Binding-site contacts:
Ligand atom OAA contacts residue TYR156 of chain 2.A at 2.6 Å (h-bond).
Ligand atom CAR contacts residue PHE203 of chain 2.A at 3.4 Å (hydrophobic).
Ligand atom CAH contacts residue TYR146 of chain 2.A at 3.9 Å (hydrophobic).
Ligand atom CAO contacts residue ALA95 of chain 2.A at 3.9 Å (hydrophobic).
Ligand atom CAG contacts residue GLY93 of chain 2.A at 3.6 Å.
Ligand atom CAV contacts residue ILE206 of chain 2.A at 3.8 Å (hydrophobic).
Ligand atom CAS contacts residue TYR146 of chain 2.A at 3.7 Å (hydrophobic).
Ligand atom NAM contacts residue NAI1 of chain 2.B at 3.2 Å.
Ligand atom CAQ contacts residue TYR146 of chain 2.A at 3.9 Å (hydrophobic).
Ligand atom CAF contacts residue GLY93 of chain 2.A at 3.8 Å.
Ligand atom CAH contacts residue TYR156 of chain 2.A at 3.6 Å (hydrophobic).
Ligand atom CAW contacts residue TYR156 of chain 2.A at 3.3 Å (hydrophobic).
Ligand atom CAN contacts residue ILE100 of chain 2.A at 3.6 Å (hydrophobic).
Ligand atom CAL contacts residue NAI1 of chain 2.B at 3.5 Å.
Ligand atom OAA contacts residue NAI1 of chain 2.B at 2.7 Å (h-bond).
Ligand atom OAA contacts residue LYS163 of chain 2.A at 4.0 Å.
Ligand atom CAU contacts residue ILE206 of chain 2.A at 3.5 Å (hydrophobic).
Ligand atom OAD contacts residue NAI1 of chain 2.B at 2.9 Å (h-bond).
Ligand atom CAH contacts residue NAI1 of chain 2.B at 3.6 Å.
Ligand atom NAP contacts residue ILE100 of chain 2.A at 3.7 Å.
Ligand atom CAB contacts residue TYR156 of chain 2.A at 3.5 Å (hydrophobic).
Ligand atom CAT contacts residue TYR146 of chain 2.A at 4.0 Å (hydrophobic).
Ligand atom CAK contacts residue PHE94 of chain 2.A at 4.0 Å (hydrophobic).
Ligand atom CAR contacts residue NAI1 of chain 2.B at 3.2 Å.
Ligand atom NAP contacts residue PHE94 of chain 2.A at 3.8 Å.
Ligand atom CAW contacts residue PRO154 of chain 2.A at 3.3 Å (hydrophobic).
Ligand atom CAE contacts residue NAI1 of chain 2.B at 3.8 Å.
Ligand atom CAW contacts residue ASN155 of chain 2.A at 3.5 Å.
Ligand atom CAG contacts residue NAI1 of chain 2.B at 3.7 Å.
Ligand atom CAQ contacts residue NAI1 of chain 2.B at 3.4 Å.
Ligand atom CAB contacts residue NAI1 of chain 2.B at 3.4 Å.
Ligand atom NAP contacts residue ALA95 of chain 2.A at 3.2 Å (h-bond).
Ligand atom CAO contacts residue ILE200 of chain 2.A at 4.0 Å (hydrophobic).
Ligand atom CAJ contacts residue MET159 of chain 2.A at 3.9 Å (hydrophobic).
Ligand atom CAN contacts residue MET159 of chain 2.A at 3.7 Å (hydrophobic).
Ligand atom CAV contacts residue PRO154 of chain 2.A at 3.6 Å (hydrophobic).
Ligand atom CAV contacts residue TYR156 of chain 2.A at 3.7 Å (hydrophobic).
Ligand atom CAI contacts residue NAI1 of chain 2.B at 3.6 Å.
Ligand atom CAK contacts residue GLY93 of chain 2.A at 3.5 Å.
Ligand atom CAC contacts residue NAI1 of chain 2.B at 3.5 Å.

Sequence of chain 2.A:
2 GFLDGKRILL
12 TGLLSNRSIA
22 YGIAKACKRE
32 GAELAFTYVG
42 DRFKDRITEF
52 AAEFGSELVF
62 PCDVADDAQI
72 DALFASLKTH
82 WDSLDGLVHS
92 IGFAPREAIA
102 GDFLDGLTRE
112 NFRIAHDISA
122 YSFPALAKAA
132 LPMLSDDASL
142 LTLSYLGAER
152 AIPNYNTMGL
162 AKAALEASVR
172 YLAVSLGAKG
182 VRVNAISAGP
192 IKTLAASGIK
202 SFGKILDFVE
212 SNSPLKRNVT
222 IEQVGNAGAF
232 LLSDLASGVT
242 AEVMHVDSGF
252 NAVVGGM

The protein below binds the small molecule below.
Small molecule (SMILES): CCCCCCc1cc(=O)c(Oc2ccc(N)cc2C)cn1C